Binding-site contacts:
Ligand atom N9 contacts residue PHE285 of chain 1.A at 3.9 Å.
Ligand atom N8 contacts residue VAL234 of chain 1.A at 3.5 Å.
Ligand atom N1 contacts residue PHE285 of chain 1.A at 4.3 Å.
Ligand atom C4 contacts residue PHE252 of chain 1.A at 4.5 Å (hydrophobic).
Ligand atom N8 contacts residue SER233 of chain 1.A at 4.2 Å.
Ligand atom CL5 contacts residue GLN282 of chain 1.A at 3.6 Å.
Ligand atom N6 contacts residue GLN282 of chain 1.A at 3.0 Å (h-bond).
Ligand atom C7 contacts residue GLN282 of chain 1.A at 3.9 Å.
Ligand atom N8 contacts residue ILE248 of chain 1.A at 3.8 Å.
Ligand atom CL5 contacts residue PHE252 of chain 1.A at 3.7 Å.
Ligand atom N8 contacts residue PHE285 of chain 1.A at 4.1 Å.
Ligand atom C7 contacts residue ILE248 of chain 1.A at 3.6 Å (hydrophobic).
Ligand atom C2 contacts residue LEU231 of chain 1.A at 4.3 Å (hydrophobic).
Ligand atom N9 contacts residue ILE248 of chain 1.A at 3.5 Å.
Ligand atom N8 contacts residue GLN282 of chain 1.A at 3.2 Å (h-bond).
Ligand atom N9 contacts residue LEU231 of chain 1.A at 4.5 Å.
Ligand atom C4 contacts residue PHE285 of chain 1.A at 3.7 Å (hydrophobic).
Ligand atom CL5 contacts residue MET269 of chain 1.A at 3.7 Å.
Ligand atom C3 contacts residue PHE252 of chain 1.A at 4.5 Å (hydrophobic).
Ligand atom C4 contacts residue GLN282 of chain 1.A at 3.8 Å.
Ligand atom C7 contacts residue PHE285 of chain 1.A at 3.7 Å (hydrophobic).
Ligand atom C2 contacts residue PHE285 of chain 1.A at 3.7 Å (hydrophobic).
Ligand atom C3 contacts residue ILE248 of chain 1.A at 4.2 Å (hydrophobic).
Ligand atom N6 contacts residue PHE285 of chain 1.A at 3.7 Å.
Ligand atom N1 contacts residue LEU231 of chain 1.A at 3.7 Å.
Ligand atom CL5 contacts residue PHE285 of chain 1.A at 3.7 Å.
Ligand atom C2 contacts residue ILE248 of chain 1.A at 4.0 Å (hydrophobic).
Ligand atom C4 contacts residue ILE248 of chain 1.A at 4.1 Å (hydrophobic).
Ligand atom C3 contacts residue PHE285 of chain 1.A at 3.7 Å (hydrophobic).
Ligand atom N1 contacts residue TYR80 of chain 1.A at 4.2 Å.
Ligand atom N6 contacts residue ILE248 of chain 1.A at 4.2 Å.

A small-molecule ligand and the protein it binds are described below.
Small molecule (SMILES): Nc1cc(Cl)nc(N)n1

Sequence of chain 1.A:
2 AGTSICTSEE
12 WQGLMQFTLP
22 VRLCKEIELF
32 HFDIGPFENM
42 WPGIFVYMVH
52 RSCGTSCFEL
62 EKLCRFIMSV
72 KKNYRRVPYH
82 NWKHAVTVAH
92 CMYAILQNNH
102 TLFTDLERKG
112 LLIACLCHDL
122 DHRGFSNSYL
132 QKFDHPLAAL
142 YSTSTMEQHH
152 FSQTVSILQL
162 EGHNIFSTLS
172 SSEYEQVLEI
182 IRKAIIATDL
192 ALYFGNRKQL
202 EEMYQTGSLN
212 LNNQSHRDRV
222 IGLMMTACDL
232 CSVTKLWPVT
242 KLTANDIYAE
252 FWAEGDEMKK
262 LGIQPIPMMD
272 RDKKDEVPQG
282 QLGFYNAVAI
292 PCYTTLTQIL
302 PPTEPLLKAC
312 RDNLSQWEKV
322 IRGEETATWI